Binding-site contacts:
Ligand atom CAJ contacts residue PHE34 of chain 1.A at 3.7 Å (hydrophobic).
Ligand atom CAH contacts residue PHE31 of chain 1.A at 2.9 Å (hydrophobic).
Ligand atom CAK contacts residue PHE31 of chain 1.A at 3.9 Å (hydrophobic).
Ligand atom NAD contacts residue THR136 of chain 1.A at 3.5 Å (h-bond).
Ligand atom C4 contacts residue PHE34 of chain 1.A at 3.7 Å (hydrophobic).
Ligand atom CAC contacts residue SER59 of chain 1.A at 3.2 Å.
Ligand atom NAE contacts residue ILE7 of chain 1.A at 3.1 Å (h-bond).
Ligand atom NAE contacts residue PHE34 of chain 1.A at 3.5 Å.
Ligand atom C2 contacts residue ALA9 of chain 1.A at 3.7 Å (hydrophobic).
Ligand atom CAG contacts residue PHE31 of chain 1.A at 3.2 Å (hydrophobic).
Ligand atom NAE contacts residue TYR121 of chain 1.A at 3.8 Å.
Ligand atom CAC contacts residue THR56 of chain 1.A at 3.5 Å.
Ligand atom CAL contacts residue VAL115 of chain 1.A at 3.4 Å (hydrophobic).
Ligand atom NAD contacts residue VAL8 of chain 1.A at 3.4 Å (h-bond).
Ligand atom N1 contacts residue NDP1 of chain 1.H at 3.7 Å.
Ligand atom NAD contacts residue ILE7 of chain 1.A at 3.8 Å.
Ligand atom NAD contacts residue GLU30 of chain 1.A at 2.8 Å (salt-bridge).
Ligand atom N1 contacts residue ILE7 of chain 1.A at 3.7 Å.
Ligand atom N3 contacts residue ALA9 of chain 1.A at 3.9 Å.
Ligand atom C2 contacts residue VAL8 of chain 1.A at 3.7 Å (hydrophobic).
Ligand atom N1 contacts residue PHE34 of chain 1.A at 3.5 Å.
Ligand atom CAC contacts residue ILE60 of chain 1.A at 3.6 Å (hydrophobic).
Ligand atom CAY contacts residue ILE60 of chain 1.A at 3.8 Å (hydrophobic).
Ligand atom NAE contacts residue NDP1 of chain 1.H at 3.4 Å (h-bond).
Ligand atom C6 contacts residue PHE34 of chain 1.A at 3.3 Å (hydrophobic).
Ligand atom C2 contacts residue PHE34 of chain 1.A at 3.9 Å (hydrophobic).
Ligand atom C2 contacts residue GLU30 of chain 1.A at 3.6 Å.
Ligand atom NAE contacts residue VAL115 of chain 1.A at 3.6 Å.
Ligand atom N3 contacts residue GLU30 of chain 1.A at 2.7 Å (salt-bridge).
Ligand atom N1 contacts residue VAL8 of chain 1.A at 3.5 Å.
Ligand atom C5 contacts residue NDP1 of chain 1.H at 3.7 Å.
Ligand atom C6 contacts residue NDP1 of chain 1.H at 3.3 Å.
Ligand atom N1 contacts residue ALA9 of chain 1.A at 3.6 Å.
Ligand atom NAD contacts residue ALA9 of chain 1.A at 3.7 Å.
Ligand atom CAL contacts residue THR56 of chain 1.A at 3.6 Å.
Ligand atom C5 contacts residue PHE34 of chain 1.A at 3.5 Å (hydrophobic).
Ligand atom C4 contacts residue GLU30 of chain 1.A at 3.5 Å.
Ligand atom OAP contacts residue GLU30 of chain 1.A at 3.6 Å.
Ligand atom N3 contacts residue PHE34 of chain 1.A at 3.6 Å.
Ligand atom CAJ contacts residue PHE31 of chain 1.A at 3.4 Å (hydrophobic).

This protein binds this small molecule.
Small molecule (SMILES): COc1ccccc1/C(=C\c1coc2nc(N)nc(N)c12)C(C)C

Sequence of chain 1.A:
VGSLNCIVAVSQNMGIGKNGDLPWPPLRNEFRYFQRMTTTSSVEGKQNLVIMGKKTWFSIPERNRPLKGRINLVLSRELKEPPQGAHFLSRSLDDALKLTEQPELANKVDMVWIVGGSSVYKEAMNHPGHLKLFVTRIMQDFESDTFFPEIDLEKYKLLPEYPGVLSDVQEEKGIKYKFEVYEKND